Sequence of chain 4.C:
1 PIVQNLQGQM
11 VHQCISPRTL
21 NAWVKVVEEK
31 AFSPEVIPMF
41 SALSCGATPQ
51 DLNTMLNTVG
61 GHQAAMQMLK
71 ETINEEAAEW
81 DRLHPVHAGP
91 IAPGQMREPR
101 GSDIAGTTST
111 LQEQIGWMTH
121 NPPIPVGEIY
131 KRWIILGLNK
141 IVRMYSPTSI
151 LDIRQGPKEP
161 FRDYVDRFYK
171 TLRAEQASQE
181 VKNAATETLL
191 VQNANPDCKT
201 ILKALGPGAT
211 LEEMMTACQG

Binding-site contacts:
Ligand atom F27 contacts residue LEU56 of chain 2.C at 3.3 Å.
Ligand atom C04 contacts residue ASN53 of chain 2.C at 3.3 Å.
Ligand atom F64 contacts residue ARG173 of chain 4.C at 3.1 Å.
Ligand atom C08 contacts residue THR107 of chain 2.C at 3.5 Å.
Ligand atom C12 contacts residue ASN53 of chain 2.C at 3.1 Å.
Ligand atom C23 contacts residue MET66 of chain 2.C at 3.4 Å (hydrophobic).
Ligand atom C07 contacts residue THR107 of chain 2.C at 3.5 Å.
Ligand atom C16 contacts residue LYS70 of chain 2.C at 3.3 Å.
Ligand atom N06 contacts residue ASN57 of chain 2.C at 2.8 Å (h-bond).
Ligand atom F64 contacts residue LEU172 of chain 4.C at 3.3 Å.
Ligand atom F63 contacts residue THR107 of chain 2.C at 3.2 Å.
Ligand atom C39 contacts residue GLN63 of chain 2.C at 3.2 Å.
Ligand atom CL47 contacts residue ILE73 of chain 2.C at 3.5 Å.
Ligand atom CL47 contacts residue ASN74 of chain 2.C at 3.2 Å.
Ligand atom C02 contacts residue ASN57 of chain 2.C at 3.5 Å.
Ligand atom F53 contacts residue GLN179 of chain 4.C at 3.4 Å.
Ligand atom C03 contacts residue ASN53 of chain 2.C at 3.5 Å.
Ligand atom C11 contacts residue TYR130 of chain 2.C at 3.2 Å (hydrophobic).
Ligand atom F53 contacts residue LYS182 of chain 4.C at 3.1 Å.
Ligand atom F42 contacts residue LYS70 of chain 2.C at 3.1 Å.
Ligand atom F26 contacts residue LEU69 of chain 2.C at 3.4 Å.
Ligand atom F27 contacts residue MET66 of chain 2.C at 3.1 Å.
Ligand atom N15 contacts residue LYS70 of chain 2.C at 3.5 Å (salt-bridge).
Ligand atom C12 contacts residue TYR130 of chain 2.C at 3.2 Å (hydrophobic).
Ligand atom O50 contacts residue LYS70 of chain 2.C at 2.6 Å (salt-bridge).
Ligand atom N15 contacts residue GLN179 of chain 4.C at 3.4 Å (h-bond).
Ligand atom O51 contacts residue ASN74 of chain 2.C at 3.1 Å (h-bond).
Ligand atom N43 contacts residue ASN57 of chain 2.C at 2.6 Å (h-bond).
Ligand atom C36 contacts residue GLN67 of chain 2.C at 3.2 Å.
Ligand atom C19 contacts residue ASN57 of chain 2.C at 3.4 Å.
Ligand atom O57 contacts residue PRO38 of chain 4.C at 3.3 Å (h-bond).
Ligand atom F52 contacts residue TYR169 of chain 4.C at 3.2 Å.
Ligand atom F62 contacts residue GLN179 of chain 4.C at 3.5 Å.
Ligand atom F26 contacts residue LYS70 of chain 2.C at 3.3 Å.
Ligand atom C44 contacts residue ASN57 of chain 2.C at 3.3 Å.
Ligand atom C18 contacts residue GLN179 of chain 4.C at 3.4 Å.
Ligand atom O50 contacts residue GLN179 of chain 4.C at 2.9 Å (h-bond).
Ligand atom C21 contacts residue ASN57 of chain 2.C at 3.2 Å.
Ligand atom F26 contacts residue MET66 of chain 2.C at 3.5 Å.
Ligand atom O29 contacts residue LYS70 of chain 2.C at 3.0 Å (salt-bridge).

A protein and the small-molecule ligand that binds it are described below.
Small molecule (SMILES): CC(C)(C#Cc1ccc(-c2ccc(Cl)c3c(NS(C)(=O)=O)nn(CC(F)(F)F)c23)c([C@H](Cc2cc(F)cc(F)c2)NC(=O)Cn2nc(C(F)(F)F)c3c2C(F)(F)[C@@H]2C[C@H]32)n1)S(C)(=O)=O

Sequence of chain 2.C:
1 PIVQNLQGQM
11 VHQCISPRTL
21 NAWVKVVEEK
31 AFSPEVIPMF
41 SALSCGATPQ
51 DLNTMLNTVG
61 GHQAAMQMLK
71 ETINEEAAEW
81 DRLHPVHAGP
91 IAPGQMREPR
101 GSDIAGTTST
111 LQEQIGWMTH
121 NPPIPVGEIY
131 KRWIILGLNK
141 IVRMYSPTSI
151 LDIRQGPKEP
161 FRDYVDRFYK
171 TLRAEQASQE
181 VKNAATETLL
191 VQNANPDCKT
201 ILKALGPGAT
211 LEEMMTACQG